A small-molecule ligand and the protein it binds are described below.
Small molecule (SMILES): CC(=O)N[C@H]1[C@H](O[C@H]2[C@H](O)[C@@H](NC(C)=O)CO[C@@H]2CO)O[C@H](CO)[C@@H](O)[C@@H]1O

Sequence of chain 1.D:
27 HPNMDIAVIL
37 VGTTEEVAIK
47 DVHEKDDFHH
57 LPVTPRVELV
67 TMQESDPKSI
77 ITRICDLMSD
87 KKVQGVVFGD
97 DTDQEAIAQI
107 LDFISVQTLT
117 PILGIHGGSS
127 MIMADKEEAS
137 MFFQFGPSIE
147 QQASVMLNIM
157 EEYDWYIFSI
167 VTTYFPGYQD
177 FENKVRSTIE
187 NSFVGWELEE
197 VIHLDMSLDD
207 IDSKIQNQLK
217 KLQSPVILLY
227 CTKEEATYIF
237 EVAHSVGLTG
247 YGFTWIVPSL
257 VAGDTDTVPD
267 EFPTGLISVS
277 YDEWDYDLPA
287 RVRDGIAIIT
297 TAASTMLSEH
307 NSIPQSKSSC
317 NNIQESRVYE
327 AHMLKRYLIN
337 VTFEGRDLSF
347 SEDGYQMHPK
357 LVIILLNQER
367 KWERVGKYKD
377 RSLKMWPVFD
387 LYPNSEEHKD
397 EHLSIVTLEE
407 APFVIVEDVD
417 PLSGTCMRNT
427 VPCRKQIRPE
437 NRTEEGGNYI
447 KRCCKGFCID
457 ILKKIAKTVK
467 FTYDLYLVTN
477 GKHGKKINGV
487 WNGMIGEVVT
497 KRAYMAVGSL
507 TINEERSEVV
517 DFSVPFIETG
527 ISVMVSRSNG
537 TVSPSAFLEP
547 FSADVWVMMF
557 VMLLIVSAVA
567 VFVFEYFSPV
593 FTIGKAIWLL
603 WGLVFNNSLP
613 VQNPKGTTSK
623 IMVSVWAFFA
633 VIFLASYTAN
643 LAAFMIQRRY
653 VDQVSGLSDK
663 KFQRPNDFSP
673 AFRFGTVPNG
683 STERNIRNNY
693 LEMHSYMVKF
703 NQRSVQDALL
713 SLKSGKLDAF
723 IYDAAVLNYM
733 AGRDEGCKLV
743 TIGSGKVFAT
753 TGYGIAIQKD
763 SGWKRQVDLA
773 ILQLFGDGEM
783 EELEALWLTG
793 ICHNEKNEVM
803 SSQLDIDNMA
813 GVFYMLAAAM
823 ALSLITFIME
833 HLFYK

Binding-site contacts:
Ligand atom C4 contacts residue ASN336 of chain 1.D at 4.2 Å.
Ligand atom N2 contacts residue ASN336 of chain 1.D at 2.9 Å (h-bond).
Ligand atom C7 contacts residue ASN336 of chain 1.D at 3.5 Å.
Ligand atom C8 contacts residue ASN336 of chain 1.D at 3.6 Å.
Ligand atom C5 contacts residue ASN336 of chain 1.D at 3.7 Å.
Ligand atom O5 contacts residue ASN336 of chain 1.D at 2.4 Å (h-bond).
Ligand atom C2 contacts residue ASN336 of chain 1.D at 2.5 Å.
Ligand atom C1 contacts residue ASN336 of chain 1.D at 1.6 Å.
Ligand atom C3 contacts residue ASN336 of chain 1.D at 3.8 Å.